The protein below binds the small molecule below.
Small molecule (SMILES): Nc1ncnc2c1ncn2[C@@H]1O[C@H](COP(=O)(O)OP(=O)(O)OP(O)(O)=S)[C@@H](O)[C@H]1O

Sequence of chain 1.B:
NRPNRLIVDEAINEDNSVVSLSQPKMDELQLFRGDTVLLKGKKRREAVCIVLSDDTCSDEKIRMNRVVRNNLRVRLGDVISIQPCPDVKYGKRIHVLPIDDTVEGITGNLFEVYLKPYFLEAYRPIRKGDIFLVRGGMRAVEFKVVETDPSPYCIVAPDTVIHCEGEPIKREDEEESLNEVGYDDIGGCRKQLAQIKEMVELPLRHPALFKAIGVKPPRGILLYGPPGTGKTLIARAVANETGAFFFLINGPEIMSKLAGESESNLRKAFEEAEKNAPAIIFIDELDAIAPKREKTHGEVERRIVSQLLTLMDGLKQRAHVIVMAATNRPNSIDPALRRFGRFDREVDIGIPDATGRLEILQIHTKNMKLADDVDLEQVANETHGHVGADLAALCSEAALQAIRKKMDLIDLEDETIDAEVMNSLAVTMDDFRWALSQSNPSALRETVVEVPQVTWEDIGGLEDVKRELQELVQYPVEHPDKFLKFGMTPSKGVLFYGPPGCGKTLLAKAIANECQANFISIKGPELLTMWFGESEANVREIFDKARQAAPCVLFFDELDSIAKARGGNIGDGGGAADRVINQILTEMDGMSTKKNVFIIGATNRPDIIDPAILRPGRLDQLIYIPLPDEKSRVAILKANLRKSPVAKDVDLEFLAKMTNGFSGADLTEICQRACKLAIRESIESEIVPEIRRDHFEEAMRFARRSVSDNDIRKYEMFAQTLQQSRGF

Binding-site contacts:
Ligand atom C8 contacts residue ALA685 of chain 1.B at 3.5 Å (hydrophobic).
Ligand atom O1A contacts residue THR525 of chain 1.B at 2.8 Å (h-bond).
Ligand atom PG contacts residue ARG766 of chain 1.A at 3.7 Å.
Ligand atom O2A contacts residue LYS524 of chain 1.B at 3.6 Å (salt-bridge).
Ligand atom O4' contacts residue ALA685 of chain 1.B at 3.5 Å.
Ligand atom N7 contacts residue GLY523 of chain 1.B at 3.5 Å (h-bond).
Ligand atom C2 contacts residue ASP478 of chain 1.B at 3.7 Å.
Ligand atom O3B contacts residue MG1 of chain 1.L at 2.5 Å.
Ligand atom O2A contacts residue LEU526 of chain 1.B at 3.2 Å.
Ligand atom S1G contacts residue GLY521 of chain 1.B at 3.6 Å.
Ligand atom O3G contacts residue ARG766 of chain 1.A at 3.5 Å (salt-bridge).
Ligand atom S1G contacts residue ASN624 of chain 1.B at 2.8 Å (h-bond).
Ligand atom O1B contacts residue MG1 of chain 1.L at 3.4 Å.
Ligand atom O3A contacts residue GLY523 of chain 1.B at 3.1 Å (h-bond).
Ligand atom O2B contacts residue GLY521 of chain 1.B at 2.4 Å (h-bond).
Ligand atom O1B contacts residue THR525 of chain 1.B at 3.1 Å (h-bond).
Ligand atom O2B contacts residue CYS522 of chain 1.B at 3.3 Å (h-bond).
Ligand atom O2A contacts residue THR525 of chain 1.B at 3.5 Å (h-bond).
Ligand atom PG contacts residue MG1 of chain 1.L at 3.5 Å.
Ligand atom O1B contacts residue LYS524 of chain 1.B at 3.2 Å.
Ligand atom O3G contacts residue ARG635 of chain 1.A at 3.0 Å.
Ligand atom PB contacts residue MG1 of chain 1.L at 3.5 Å.
Ligand atom C8 contacts residue GLY684 of chain 1.B at 3.4 Å.
Ligand atom N7 contacts residue CYS522 of chain 1.B at 3.6 Å.
Ligand atom O2' contacts residue THR688 of chain 1.B at 3.0 Å (h-bond).
Ligand atom N3 contacts residue LEU526 of chain 1.B at 3.5 Å.
Ligand atom N9 contacts residue GLY684 of chain 1.B at 3.7 Å.
Ligand atom O2G contacts residue GLY521 of chain 1.B at 2.8 Å.
Ligand atom O1A contacts residue MG1 of chain 1.L at 2.6 Å.
Ligand atom O3A contacts residue LYS524 of chain 1.B at 3.5 Å (salt-bridge).
Ligand atom N6 contacts residue GLY480 of chain 1.B at 3.0 Å (h-bond).
Ligand atom O2B contacts residue PRO520 of chain 1.B at 3.5 Å.
Ligand atom C8 contacts residue GLY521 of chain 1.B at 3.2 Å.
Ligand atom S1G contacts residue ARG766 of chain 1.A at 2.9 Å (salt-bridge).
Ligand atom O2A contacts residue GLY523 of chain 1.B at 3.0 Å.
Ligand atom O2B contacts residue LYS524 of chain 1.B at 3.5 Å (salt-bridge).
Ligand atom C4 contacts residue LEU526 of chain 1.B at 3.6 Å (hydrophobic).
Ligand atom N1 contacts residue GLY480 of chain 1.B at 3.2 Å (h-bond).
Ligand atom N1 contacts residue ILE479 of chain 1.B at 3.4 Å.
Ligand atom O3G contacts residue MG1 of chain 1.L at 3.4 Å.

Sequence of chain 1.A:
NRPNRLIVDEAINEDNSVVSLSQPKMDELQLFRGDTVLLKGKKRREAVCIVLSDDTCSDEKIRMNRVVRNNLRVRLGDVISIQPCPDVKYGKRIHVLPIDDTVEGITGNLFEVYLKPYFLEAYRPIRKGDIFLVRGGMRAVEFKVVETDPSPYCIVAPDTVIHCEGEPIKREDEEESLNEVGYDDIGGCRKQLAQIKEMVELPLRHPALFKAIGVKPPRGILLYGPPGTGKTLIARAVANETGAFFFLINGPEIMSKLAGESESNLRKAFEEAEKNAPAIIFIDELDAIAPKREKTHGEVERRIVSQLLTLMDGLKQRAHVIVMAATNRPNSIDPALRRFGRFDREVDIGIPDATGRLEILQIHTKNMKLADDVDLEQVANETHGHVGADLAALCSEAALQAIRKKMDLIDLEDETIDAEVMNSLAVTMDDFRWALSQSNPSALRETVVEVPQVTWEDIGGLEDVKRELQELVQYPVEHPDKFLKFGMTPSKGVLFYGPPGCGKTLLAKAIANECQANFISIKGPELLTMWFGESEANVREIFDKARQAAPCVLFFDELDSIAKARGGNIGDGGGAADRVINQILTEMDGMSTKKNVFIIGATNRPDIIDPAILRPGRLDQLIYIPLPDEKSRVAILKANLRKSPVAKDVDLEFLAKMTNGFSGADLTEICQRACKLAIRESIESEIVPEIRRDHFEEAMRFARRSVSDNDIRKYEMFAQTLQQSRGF